Sequence of chain 1.A:
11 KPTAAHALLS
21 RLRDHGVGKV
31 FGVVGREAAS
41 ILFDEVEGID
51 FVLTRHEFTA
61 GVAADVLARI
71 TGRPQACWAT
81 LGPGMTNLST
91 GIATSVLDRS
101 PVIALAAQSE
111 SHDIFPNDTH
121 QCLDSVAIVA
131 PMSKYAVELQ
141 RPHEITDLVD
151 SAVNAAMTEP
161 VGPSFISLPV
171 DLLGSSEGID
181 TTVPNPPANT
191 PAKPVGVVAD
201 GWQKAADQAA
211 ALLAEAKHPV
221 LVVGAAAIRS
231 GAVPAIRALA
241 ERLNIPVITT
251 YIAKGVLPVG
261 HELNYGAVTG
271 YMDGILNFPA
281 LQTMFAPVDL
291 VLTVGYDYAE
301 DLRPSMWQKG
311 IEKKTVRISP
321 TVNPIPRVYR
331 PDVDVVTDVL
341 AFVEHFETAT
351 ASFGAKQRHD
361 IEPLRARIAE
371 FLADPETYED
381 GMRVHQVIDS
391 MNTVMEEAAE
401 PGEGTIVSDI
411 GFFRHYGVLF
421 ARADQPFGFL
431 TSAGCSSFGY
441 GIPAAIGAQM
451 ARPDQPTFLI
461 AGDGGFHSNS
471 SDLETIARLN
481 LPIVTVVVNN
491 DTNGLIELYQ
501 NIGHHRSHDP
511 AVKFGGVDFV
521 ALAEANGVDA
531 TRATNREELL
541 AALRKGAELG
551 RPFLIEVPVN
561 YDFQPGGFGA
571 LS

The protein below binds the small molecule below.
Small molecule (SMILES): C/C(NCc1cnc(C)nc1N)=C(/S)CCO[P](=O)([O-])O[P](=O)([O-])O

Binding-site contacts:
Ligand atom N4' contacts residue TAR1 of chain 1.I at 2.7 Å (h-bond).
Ligand atom PB contacts residue MG1 of chain 1.E at 3.5 Å.
Ligand atom O1A contacts residue GLY464 of chain 1.A at 2.8 Å (h-bond).
Ligand atom O1B contacts residue PHE412 of chain 1.A at 3.4 Å (h-bond).
Ligand atom O1A contacts residue MG1 of chain 1.E at 2.1 Å.
Ligand atom O1A contacts residue THR492 of chain 1.A at 3.0 Å (h-bond).
Ligand atom O2A contacts residue GLY462 of chain 1.A at 3.4 Å.
Ligand atom C5' contacts residue THR80 of chain 1.B at 3.5 Å.
Ligand atom O3A contacts residue PHE413 of chain 1.A at 3.6 Å.
Ligand atom PA contacts residue GLY464 of chain 1.A at 3.5 Å.
Ligand atom C2' contacts residue GLU57 of chain 1.B at 3.4 Å.
Ligand atom CM2 contacts residue PHE438 of chain 1.A at 3.4 Å (hydrophobic).
Ligand atom O3B contacts residue ASN490 of chain 1.A at 3.3 Å (h-bond).
Ligand atom O2B contacts residue PHE412 of chain 1.A at 2.8 Å (h-bond).
Ligand atom PA contacts residue MG1 of chain 1.E at 3.4 Å.
Ligand atom N4' contacts residue SER436 of chain 1.A at 2.9 Å (h-bond).
Ligand atom O2B contacts residue GLY494 of chain 1.A at 3.4 Å (h-bond).
Ligand atom O3B contacts residue GLY494 of chain 1.A at 2.9 Å (h-bond).
Ligand atom O2A contacts residue ILE410 of chain 1.A at 3.4 Å (h-bond).
Ligand atom C6' contacts residue THR80 of chain 1.B at 3.4 Å.
Ligand atom O7 contacts residue ASN493 of chain 1.A at 3.5 Å.
Ligand atom C6' contacts residue GLU57 of chain 1.B at 3.3 Å.
Ligand atom CM2 contacts residue SER437 of chain 1.A at 3.5 Å.
Ligand atom N3' contacts residue PHE438 of chain 1.A at 3.2 Å (h-bond).
Ligand atom O3B contacts residue MG1 of chain 1.E at 2.2 Å.
Ligand atom C7' contacts residue TAR1 of chain 1.I at 3.4 Å.
Ligand atom N3 contacts residue TAR1 of chain 1.I at 3.0 Å (h-bond).
Ligand atom CM4 contacts residue VAL34 of chain 1.B at 3.6 Å (hydrophobic).
Ligand atom O1A contacts residue ASP463 of chain 1.A at 3.0 Å (salt-bridge).
Ligand atom O1B contacts residue PHE413 of chain 1.A at 3.3 Å.
Ligand atom C6 contacts residue ASN493 of chain 1.A at 3.4 Å.
Ligand atom O2B contacts residue LEU495 of chain 1.A at 2.7 Å (h-bond).
Ligand atom CM2 contacts residue ASN87 of chain 1.B at 3.2 Å.
Ligand atom O2A contacts residue GLY465 of chain 1.A at 2.8 Å (h-bond).
Ligand atom S1 contacts residue TAR1 of chain 1.I at 3.1 Å (h-bond).
Ligand atom C2' contacts residue PHE438 of chain 1.A at 3.4 Å (hydrophobic).
Ligand atom O1B contacts residue TYR561 of chain 1.A at 2.4 Å (h-bond).
Ligand atom O3B contacts residue THR492 of chain 1.A at 3.2 Å (h-bond).
Ligand atom N1' contacts residue GLU57 of chain 1.B at 2.5 Å (salt-bridge).
Ligand atom O2A contacts residue GLY464 of chain 1.A at 3.4 Å (h-bond).

Sequence of chain 1.B:
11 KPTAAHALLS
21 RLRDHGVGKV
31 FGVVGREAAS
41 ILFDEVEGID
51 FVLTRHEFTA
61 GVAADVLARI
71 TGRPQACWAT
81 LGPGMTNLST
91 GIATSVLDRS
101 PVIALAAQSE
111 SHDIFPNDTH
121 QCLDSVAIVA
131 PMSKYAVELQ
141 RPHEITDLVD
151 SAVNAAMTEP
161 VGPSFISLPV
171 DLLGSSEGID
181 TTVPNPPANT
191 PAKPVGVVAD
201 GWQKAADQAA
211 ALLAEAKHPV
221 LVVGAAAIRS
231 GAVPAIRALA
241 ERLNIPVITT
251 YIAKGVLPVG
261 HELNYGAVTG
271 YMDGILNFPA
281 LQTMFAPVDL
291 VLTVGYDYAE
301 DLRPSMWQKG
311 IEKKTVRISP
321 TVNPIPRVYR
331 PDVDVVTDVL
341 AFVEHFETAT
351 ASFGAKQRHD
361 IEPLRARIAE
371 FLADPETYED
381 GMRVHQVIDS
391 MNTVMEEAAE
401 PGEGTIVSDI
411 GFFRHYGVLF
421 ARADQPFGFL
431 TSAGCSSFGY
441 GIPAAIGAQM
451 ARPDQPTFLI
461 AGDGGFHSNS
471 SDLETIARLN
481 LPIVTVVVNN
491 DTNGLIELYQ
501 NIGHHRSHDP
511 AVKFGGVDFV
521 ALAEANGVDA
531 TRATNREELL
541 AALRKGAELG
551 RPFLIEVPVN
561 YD